Sequence of chain 14.A:
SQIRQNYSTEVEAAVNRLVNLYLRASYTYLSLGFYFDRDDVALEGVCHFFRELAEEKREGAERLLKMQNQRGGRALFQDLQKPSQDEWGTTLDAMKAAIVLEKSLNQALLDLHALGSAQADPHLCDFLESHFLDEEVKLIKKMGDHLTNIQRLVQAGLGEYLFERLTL

Sequence of chain 11.A:
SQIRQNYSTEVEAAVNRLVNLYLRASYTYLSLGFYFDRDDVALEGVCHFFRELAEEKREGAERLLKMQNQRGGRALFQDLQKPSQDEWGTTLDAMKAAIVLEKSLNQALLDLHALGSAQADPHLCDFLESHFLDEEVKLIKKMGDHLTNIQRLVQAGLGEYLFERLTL

Binding-site contacts:
Ligand atom CAH contacts residue ICF1 of chain 14.I at 1.1 Å.
Ligand atom CAI contacts residue LEU81 of chain 11.A at 4.3 Å (hydrophobic).
Ligand atom FAC contacts residue TYR28 of chain 14.A at 3.2 Å.
Ligand atom CAJ contacts residue TYR28 of chain 14.A at 4.1 Å (hydrophobic).
Ligand atom CLAF contacts residue SER27 of chain 14.A at 3.5 Å.
Ligand atom CAH contacts residue TYR28 of chain 11.A at 4.3 Å (hydrophobic).
Ligand atom FAE contacts residue ICF1 of chain 14.I at 2.3 Å.
Ligand atom FAC contacts residue LEU31 of chain 14.A at 4.4 Å.
Ligand atom FAC contacts residue LEU24 of chain 14.A at 4.4 Å.
Ligand atom CAH contacts residue LEU24 of chain 11.A at 4.3 Å (hydrophobic).
Ligand atom FAE contacts residue LEU81 of chain 11.A at 3.2 Å.
Ligand atom CAI contacts residue ICF1 of chain 14.I at 0.9 Å.
Ligand atom CAH contacts residue SER27 of chain 11.A at 4.3 Å.
Ligand atom FAE contacts residue LEU24 of chain 11.A at 3.1 Å.
Ligand atom FAD contacts residue LEU24 of chain 11.A at 3.4 Å.
Ligand atom FAB contacts residue LEU81 of chain 11.A at 4.0 Å.
Ligand atom FAD contacts residue LEU31 of chain 14.A at 4.2 Å.
Ligand atom FAB contacts residue LEU24 of chain 11.A at 3.0 Å.
Ligand atom CAJ contacts residue ICF1 of chain 14.I at 1.1 Å.
Ligand atom FAA contacts residue SER27 of chain 11.A at 3.5 Å.
Ligand atom FAB contacts residue SER27 of chain 11.A at 4.1 Å.
Ligand atom FAB contacts residue ICF1 of chain 14.I at 1.3 Å.
Ligand atom CLAF contacts residue TYR28 of chain 14.A at 4.2 Å.
Ligand atom FAC contacts residue SER27 of chain 14.A at 4.2 Å.
Ligand atom FAA contacts residue TYR28 of chain 11.A at 3.8 Å.
Ligand atom FAE contacts residue TYR28 of chain 14.A at 3.9 Å.
Ligand atom FAA contacts residue ICF1 of chain 14.I at 1.5 Å.
Ligand atom CAJ contacts residue LEU81 of chain 11.A at 4.2 Å (hydrophobic).
Ligand atom CLAF contacts residue LEU24 of chain 14.A at 3.4 Å.
Ligand atom CAI contacts residue LEU81 of chain 14.A at 4.4 Å (hydrophobic).
Ligand atom FAC contacts residue ICF1 of chain 14.I at 1.4 Å.
Ligand atom OAG contacts residue ICF1 of chain 14.I at 0.9 Å.
Ligand atom CLAF contacts residue ICF1 of chain 14.I at 1.3 Å.
Ligand atom FAB contacts residue TYR28 of chain 11.A at 3.6 Å.
Ligand atom FAD contacts residue ICF1 of chain 14.I at 1.6 Å.
Ligand atom CAJ contacts residue LEU24 of chain 11.A at 3.8 Å (hydrophobic).

A protein and the small-molecule ligand that binds it are described below.
Small molecule (SMILES): FC(F)O[C@@H](Cl)C(F)(F)F